The small molecule below binds the protein below.
Small molecule (SMILES): [H]/N=C/[C@H](C[C@@H]1CCNC1=O)NC(=O)[C@@H]1[C@@H]2[C@H](CN1C(=O)[C@@H](NC(=O)C(F)(F)F)C(C)(C)C)C2(C)C

Sequence of chain 1.B:
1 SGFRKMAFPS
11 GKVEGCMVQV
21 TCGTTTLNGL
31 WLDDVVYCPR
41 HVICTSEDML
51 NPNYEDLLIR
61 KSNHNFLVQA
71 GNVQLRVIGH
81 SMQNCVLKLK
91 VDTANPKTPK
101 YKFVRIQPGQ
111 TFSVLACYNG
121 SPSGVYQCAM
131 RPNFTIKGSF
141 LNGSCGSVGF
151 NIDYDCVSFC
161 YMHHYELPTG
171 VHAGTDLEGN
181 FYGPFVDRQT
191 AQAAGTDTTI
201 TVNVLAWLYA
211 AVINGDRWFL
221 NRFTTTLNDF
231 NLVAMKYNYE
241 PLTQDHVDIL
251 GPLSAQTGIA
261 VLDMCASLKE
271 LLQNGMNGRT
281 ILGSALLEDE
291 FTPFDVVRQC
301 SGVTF

Binding-site contacts:
Ligand atom O4 contacts residue THR190 of chain 1.B at 3.6 Å.
Ligand atom F1 contacts residue GLU166 of chain 1.B at 3.3 Å.
Ligand atom C4 contacts residue CYS145 of chain 1.B at 3.3 Å (hydrophobic).
Ligand atom C21 contacts residue TYR165 of chain 1.B at 3.6 Å (hydrophobic).
Ligand atom C22 contacts residue TYR165 of chain 1.B at 3.5 Å (hydrophobic).
Ligand atom O1 contacts residue HIS172 of chain 1.B at 3.4 Å.
Ligand atom C8 contacts residue GLU166 of chain 1.B at 3.5 Å.
Ligand atom C2 contacts residue CYS145 of chain 1.B at 2.7 Å (hydrophobic).
Ligand atom N1 contacts residue CYS145 of chain 1.B at 3.0 Å (h-bond).
Ligand atom N2 contacts residue PHE140 of chain 1.B at 3.3 Å (h-bond).
Ligand atom F2 contacts residue PRO168 of chain 1.B at 3.3 Å.
Ligand atom O1 contacts residue HIS163 of chain 1.B at 2.8 Å (h-bond).
Ligand atom N1 contacts residue HIS164 of chain 1.B at 2.8 Å (h-bond).
Ligand atom O1 contacts residue PHE140 of chain 1.B at 3.3 Å.
Ligand atom N2 contacts residue GLU166 of chain 1.B at 2.9 Å (salt-bridge).
Ligand atom C1 contacts residue HIS164 of chain 1.B at 3.6 Å.
Ligand atom N4 contacts residue GLU166 of chain 1.B at 3.0 Å (salt-bridge).
Ligand atom N4 contacts residue TYR165 of chain 1.B at 3.6 Å.
Ligand atom C22 contacts residue GLU166 of chain 1.B at 3.4 Å.
Ligand atom C21 contacts residue GLU166 of chain 1.B at 3.7 Å.
Ligand atom C19 contacts residue ARG188 of chain 1.B at 3.6 Å.
Ligand atom F2 contacts residue GLU166 of chain 1.B at 2.9 Å.
Ligand atom C6 contacts residue ASN142 of chain 1.B at 3.6 Å.
Ligand atom O3 contacts residue GLU166 of chain 1.B at 3.0 Å (salt-bridge).
Ligand atom N5 contacts residue GLY143 of chain 1.B at 3.5 Å (h-bond).
Ligand atom C10 contacts residue GLN189 of chain 1.B at 3.6 Å.
Ligand atom C9 contacts residue HIS164 of chain 1.B at 3.4 Å.
Ligand atom C4 contacts residue HIS163 of chain 1.B at 3.6 Å.
Ligand atom C3 contacts residue CYS145 of chain 1.B at 1.8 Å (hydrophobic).
Ligand atom C20 contacts residue HIS41 of chain 1.B at 3.6 Å.
Ligand atom O4 contacts residue GLN189 of chain 1.B at 3.3 Å.
Ligand atom O3 contacts residue TYR165 of chain 1.B at 3.6 Å.
Ligand atom N5 contacts residue SER144 of chain 1.B at 3.5 Å (h-bond).
Ligand atom F3 contacts residue ALA191 of chain 1.B at 3.4 Å.
Ligand atom O1 contacts residue GLU166 of chain 1.B at 3.4 Å.
Ligand atom F2 contacts residue TYR165 of chain 1.B at 2.5 Å.
Ligand atom F1 contacts residue PRO168 of chain 1.B at 3.5 Å.
Ligand atom F3 contacts residue THR190 of chain 1.B at 3.4 Å.
Ligand atom F2 contacts residue LEU167 of chain 1.B at 3.6 Å.
Ligand atom N5 contacts residue CYS145 of chain 1.B at 2.7 Å (h-bond).

Sequence of chain 1.A:
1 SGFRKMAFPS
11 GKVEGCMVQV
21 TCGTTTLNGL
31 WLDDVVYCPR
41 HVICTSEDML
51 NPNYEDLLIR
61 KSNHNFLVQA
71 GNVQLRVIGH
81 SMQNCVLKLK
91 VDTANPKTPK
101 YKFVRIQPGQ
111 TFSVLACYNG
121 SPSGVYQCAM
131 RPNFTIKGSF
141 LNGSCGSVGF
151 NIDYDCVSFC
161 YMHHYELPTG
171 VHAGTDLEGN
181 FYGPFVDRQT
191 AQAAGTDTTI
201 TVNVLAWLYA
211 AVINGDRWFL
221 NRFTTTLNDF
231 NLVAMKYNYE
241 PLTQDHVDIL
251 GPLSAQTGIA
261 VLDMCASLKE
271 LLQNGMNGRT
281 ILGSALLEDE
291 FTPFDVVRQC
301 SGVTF